Sequence of chain 1.B:
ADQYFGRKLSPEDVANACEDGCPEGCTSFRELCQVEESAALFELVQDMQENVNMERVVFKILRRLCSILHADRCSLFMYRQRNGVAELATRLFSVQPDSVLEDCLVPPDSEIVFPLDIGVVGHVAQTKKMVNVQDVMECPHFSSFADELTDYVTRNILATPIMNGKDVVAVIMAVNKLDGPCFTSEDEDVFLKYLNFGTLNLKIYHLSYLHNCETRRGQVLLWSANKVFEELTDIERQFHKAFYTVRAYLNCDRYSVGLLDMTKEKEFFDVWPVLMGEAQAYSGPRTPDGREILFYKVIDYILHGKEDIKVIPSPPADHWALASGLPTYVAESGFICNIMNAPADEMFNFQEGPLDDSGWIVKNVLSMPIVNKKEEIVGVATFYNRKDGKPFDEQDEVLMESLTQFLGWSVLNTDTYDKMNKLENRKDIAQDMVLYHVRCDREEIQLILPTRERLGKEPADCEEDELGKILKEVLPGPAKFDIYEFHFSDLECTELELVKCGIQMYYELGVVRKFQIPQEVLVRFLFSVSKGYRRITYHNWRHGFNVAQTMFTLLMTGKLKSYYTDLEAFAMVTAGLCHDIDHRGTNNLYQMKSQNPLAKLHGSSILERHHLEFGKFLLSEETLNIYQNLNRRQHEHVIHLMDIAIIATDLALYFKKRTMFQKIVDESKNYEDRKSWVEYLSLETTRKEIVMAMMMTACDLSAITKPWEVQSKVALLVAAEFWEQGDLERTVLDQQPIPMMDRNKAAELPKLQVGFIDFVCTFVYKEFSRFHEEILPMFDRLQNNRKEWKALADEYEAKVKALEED

The small molecule below binds the protein below.
Small molecule (SMILES): CCCc1nc(C)c2c(=O)nc(-c3cc(S(=O)(=O)N4CCN(CC)CC4)ccc3OCC)[nH]n12

Binding-site contacts:
Ligand atom C20 contacts residue LEU669 of chain 1.B at 4.3 Å (hydrophobic).
Ligand atom O3 contacts residue PHE740 of chain 1.B at 4.0 Å.
Ligand atom C1 contacts residue ALA737 of chain 1.B at 4.0 Å (hydrophobic).
Ligand atom C4 contacts residue GLN771 of chain 1.B at 3.6 Å.
Ligand atom O27 contacts residue GLN771 of chain 1.B at 2.7 Å (h-bond).
Ligand atom C1 contacts residue LEU767 of chain 1.B at 3.6 Å (hydrophobic).
Ligand atom O12 contacts residue MET758 of chain 1.B at 4.0 Å.
Ligand atom C1 contacts residue GLN771 of chain 1.B at 3.8 Å.
Ligand atom N25 contacts residue PHE774 of chain 1.B at 4.1 Å.
Ligand atom C24 contacts residue PHE774 of chain 1.B at 4.1 Å (hydrophobic).
Ligand atom C21 contacts residue GLN771 of chain 1.B at 4.2 Å.
Ligand atom C5 contacts residue MET758 of chain 1.B at 3.7 Å (hydrophobic).
Ligand atom C9 contacts residue GLN771 of chain 1.B at 4.2 Å.
Ligand atom C7 contacts residue MET758 of chain 1.B at 3.8 Å (hydrophobic).
Ligand atom S10 contacts residue PHE774 of chain 1.B at 4.2 Å.
Ligand atom C2 contacts residue LEU767 of chain 1.B at 3.9 Å (hydrophobic).
Ligand atom N22 contacts residue PHE774 of chain 1.B at 4.0 Å.
Ligand atom C2 contacts residue PHE740 of chain 1.B at 4.1 Å (hydrophobic).
Ligand atom C23 contacts residue GLN771 of chain 1.B at 3.6 Å.
Ligand atom C1 contacts residue ALA733 of chain 1.B at 3.9 Å (hydrophobic).
Ligand atom C23 contacts residue PHE774 of chain 1.B at 4.0 Å (hydrophobic).
Ligand atom O3 contacts residue GLN771 of chain 1.B at 3.0 Å (h-bond).
Ligand atom C2 contacts residue GLN771 of chain 1.B at 3.6 Å.
Ligand atom N22 contacts residue GLN771 of chain 1.B at 3.3 Å (h-bond).
Ligand atom C7 contacts residue PHE774 of chain 1.B at 4.1 Å (hydrophobic).
Ligand atom C1 contacts residue VAL736 of chain 1.B at 4.3 Å (hydrophobic).
Ligand atom O11 contacts residue PHE774 of chain 1.B at 3.4 Å.
Ligand atom C19 contacts residue MET758 of chain 1.B at 3.5 Å (hydrophobic).
Ligand atom C33 contacts residue PHE740 of chain 1.B at 4.2 Å (hydrophobic).
Ligand atom N26 contacts residue PHE774 of chain 1.B at 4.0 Å.
Ligand atom C21 contacts residue PHE774 of chain 1.B at 4.2 Å (hydrophobic).
Ligand atom O27 contacts residue ILE722 of chain 1.B at 4.2 Å.
Ligand atom C8 contacts residue MET758 of chain 1.B at 4.2 Å (hydrophobic).
Ligand atom C31 contacts residue TYR556 of chain 1.B at 3.9 Å (hydrophobic).
Ligand atom C1 contacts residue PHE740 of chain 1.B at 4.3 Å (hydrophobic).
Ligand atom C4 contacts residue PHE740 of chain 1.B at 4.2 Å (hydrophobic).
Ligand atom C6 contacts residue MET758 of chain 1.B at 3.5 Å (hydrophobic).
Ligand atom C4 contacts residue MET758 of chain 1.B at 4.2 Å (hydrophobic).
Ligand atom C9 contacts residue PHE774 of chain 1.B at 4.2 Å (hydrophobic).
Ligand atom C8 contacts residue PHE774 of chain 1.B at 3.5 Å (hydrophobic).